Sequence of chain 4.A:
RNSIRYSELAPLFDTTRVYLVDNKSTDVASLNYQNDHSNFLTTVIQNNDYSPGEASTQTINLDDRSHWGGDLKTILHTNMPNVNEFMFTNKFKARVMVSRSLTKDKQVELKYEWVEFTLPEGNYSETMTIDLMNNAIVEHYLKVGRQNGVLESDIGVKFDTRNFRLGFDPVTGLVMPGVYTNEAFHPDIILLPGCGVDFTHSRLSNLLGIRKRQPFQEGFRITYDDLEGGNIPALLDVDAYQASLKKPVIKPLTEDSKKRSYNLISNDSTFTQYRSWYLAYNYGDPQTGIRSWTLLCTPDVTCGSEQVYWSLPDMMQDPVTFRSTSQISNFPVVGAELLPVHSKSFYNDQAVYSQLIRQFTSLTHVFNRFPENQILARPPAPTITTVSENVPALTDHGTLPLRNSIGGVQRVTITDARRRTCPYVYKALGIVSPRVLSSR

A protein and the small-molecule ligand that binds it are described below.
Small molecule (SMILES): CCCCCCCCCCCC[N+](C)(C)CCCS(=O)(=O)O

Binding-site contacts:
Ligand atom C5 contacts residue C151 of chain 4.D at 4.0 Å.
Ligand atom C7 contacts residue C151 of chain 4.D at 3.4 Å.
Ligand atom C10 contacts residue C151 of chain 4.D at 3.4 Å.
Ligand atom O3S contacts residue ARG224 of chain 4.A at 2.9 Å (salt-bridge).
Ligand atom O3S contacts residue PHE223 of chain 4.A at 3.9 Å.
Ligand atom S1 contacts residue GLY222 of chain 4.A at 3.0 Å (h-bond).
Ligand atom C1 contacts residue TRP374 of chain 4.A at 3.6 Å (hydrophobic).
Ligand atom O2S contacts residue ARG224 of chain 4.A at 4.5 Å.
Ligand atom O1S contacts residue LYS215 of chain 4.A at 2.7 Å (salt-bridge).
Ligand atom C8 contacts residue C151 of chain 4.D at 3.7 Å.
Ligand atom S1 contacts residue TRP374 of chain 4.A at 4.0 Å.
Ligand atom C16 contacts residue ASP229 of chain 4.A at 4.3 Å.
Ligand atom O1S contacts residue PHE223 of chain 4.A at 4.5 Å.
Ligand atom C3 contacts residue TRP374 of chain 4.A at 4.3 Å (hydrophobic).
Ligand atom S1 contacts residue ARG224 of chain 4.A at 4.3 Å.
Ligand atom C11 contacts residue C151 of chain 4.D at 3.5 Å.
Ligand atom O3S contacts residue TRP374 of chain 4.A at 3.3 Å.
Ligand atom C2 contacts residue TRP374 of chain 4.A at 4.1 Å (hydrophobic).
Ligand atom C13 contacts residue C151 of chain 4.D at 4.5 Å.
Ligand atom O1S contacts residue GLY222 of chain 4.A at 2.3 Å (h-bond).
Ligand atom C6 contacts residue C151 of chain 4.D at 4.2 Å.
Ligand atom O1S contacts residue TRP374 of chain 4.A at 4.3 Å.
Ligand atom O2S contacts residue GLY222 of chain 4.A at 3.3 Å (h-bond).
Ligand atom C9 contacts residue C151 of chain 4.D at 3.4 Å.
Ligand atom S1 contacts residue LYS215 of chain 4.A at 4.1 Å.
Ligand atom O3S contacts residue GLY222 of chain 4.A at 2.9 Å (h-bond).
Ligand atom C12 contacts residue C151 of chain 4.D at 3.4 Å.